A protein and the small-molecule ligand that binds it are described below.
Small molecule (SMILES): CS(=O)(=O)c1ccc(Oc2cc(F)cc(C#N)c2)c2c1[C@H](O)C(F)(F)C2

Binding-site contacts:
Ligand atom O3 contacts residue THR88 of chain 1.A at 3.7 Å.
Ligand atom C7 contacts residue TYR48 of chain 1.A at 3.5 Å (hydrophobic).
Ligand atom C9 contacts residue ASN108 of chain 1.A at 3.7 Å.
Ligand atom C2 contacts residue TYR48 of chain 1.A at 3.5 Å (hydrophobic).
Ligand atom O1 contacts residue TYR48 of chain 1.A at 3.7 Å.
Ligand atom F3 contacts residue MET19 of chain 1.A at 3.5 Å.
Ligand atom F2 contacts residue CYS106 of chain 1.A at 3.4 Å.
Ligand atom C1 contacts residue TYR48 of chain 1.A at 3.3 Å (hydrophobic).
Ligand atom N1 contacts residue MET76 of chain 1.A at 3.0 Å.
Ligand atom C9 contacts residue HIS15 of chain 1.A at 3.6 Å.
Ligand atom F2 contacts residue HIS15 of chain 1.A at 3.7 Å.
Ligand atom C12 contacts residue HIS60 of chain 1.A at 3.6 Å.
Ligand atom C17 contacts residue MET76 of chain 1.A at 3.5 Å (hydrophobic).
Ligand atom C5 contacts residue TYR74 of chain 1.A at 3.6 Å (hydrophobic).
Ligand atom C8 contacts residue ALA44 of chain 1.A at 3.7 Å (hydrophobic).
Ligand atom C5 contacts residue MET76 of chain 1.A at 3.7 Å (hydrophobic).
Ligand atom F1 contacts residue ASN108 of chain 1.A at 3.3 Å.
Ligand atom C17 contacts residue TYR48 of chain 1.A at 3.4 Å (hydrophobic).
Ligand atom C9 contacts residue SER13 of chain 1.A at 3.7 Å.
Ligand atom C14 contacts residue TYR48 of chain 1.A at 3.6 Å (hydrophobic).
Ligand atom O1 contacts residue HIS15 of chain 1.A at 3.4 Å.
Ligand atom F3 contacts residue HIS60 of chain 1.A at 3.4 Å.
Ligand atom N1 contacts residue TYR74 of chain 1.A at 3.4 Å.
Ligand atom O3 contacts residue SER71 of chain 1.A at 3.3 Å.
Ligand atom F3 contacts residue ILE104 of chain 1.A at 3.4 Å.
Ligand atom F1 contacts residue PHE11 of chain 1.A at 3.2 Å.
Ligand atom O1 contacts residue ALA44 of chain 1.A at 3.3 Å.
Ligand atom C17 contacts residue TYR74 of chain 1.A at 3.4 Å (hydrophobic).
Ligand atom O2 contacts residue VAL69 of chain 1.A at 3.5 Å.
Ligand atom N1 contacts residue PHE47 of chain 1.A at 3.6 Å.
Ligand atom O4 contacts residue HIS60 of chain 1.A at 2.6 Å (h-bond).
Ligand atom C2 contacts residue TYR74 of chain 1.A at 3.5 Å (hydrophobic).
Ligand atom C6 contacts residue TYR74 of chain 1.A at 3.5 Å (hydrophobic).
Ligand atom O2 contacts residue LEU63 of chain 1.A at 3.1 Å.
Ligand atom F2 contacts residue ILE104 of chain 1.A at 2.8 Å.
Ligand atom C3 contacts residue MET56 of chain 1.A at 3.7 Å (hydrophobic).
Ligand atom C16 contacts residue SER59 of chain 1.A at 3.6 Å.
Ligand atom C3 contacts residue THR88 of chain 1.A at 3.4 Å.
Ligand atom C7 contacts residue ALA44 of chain 1.A at 3.4 Å (hydrophobic).
Ligand atom N1 contacts residue TYR48 of chain 1.A at 3.2 Å.

Sequence of chain 1.A:
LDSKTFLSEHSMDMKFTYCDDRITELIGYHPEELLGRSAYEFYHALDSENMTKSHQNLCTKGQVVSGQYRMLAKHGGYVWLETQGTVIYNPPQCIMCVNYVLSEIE